Binding-site contacts:
Ligand atom N19 contacts residue ASP186 of chain 1.A at 3.4 Å (salt-bridge).
Ligand atom S13 contacts residue ALA222 of chain 1.A at 3.4 Å.
Ligand atom O17 contacts residue ASP186 of chain 1.A at 2.6 Å (salt-bridge).
Ligand atom O17 contacts residue SER221 of chain 1.A at 3.4 Å.
Ligand atom S13 contacts residue GLN267 of chain 1.A at 3.7 Å.
Ligand atom O23 contacts residue ARG226 of chain 1.A at 2.8 Å (salt-bridge).
Ligand atom C16 contacts residue TYR51 of chain 1.A at 3.2 Å (hydrophobic).
Ligand atom O22 contacts residue ARG226 of chain 1.A at 2.9 Å (salt-bridge).
Ligand atom C14 contacts residue ALA222 of chain 1.A at 3.3 Å (hydrophobic).
Ligand atom O22 contacts residue CYS220 of chain 1.A at 3.4 Å (h-bond).
Ligand atom C21 contacts residue ARG226 of chain 1.A at 3.5 Å.
Ligand atom C16 contacts residue ASP186 of chain 1.A at 3.5 Å.
Ligand atom O18 contacts residue LYS125 of chain 1.A at 2.9 Å (salt-bridge).
Ligand atom O23 contacts residue ASP186 of chain 1.A at 3.3 Å (salt-bridge).
Ligand atom O23 contacts residue CYS220 of chain 1.A at 3.3 Å.
Ligand atom O23 contacts residue SER221 of chain 1.A at 2.8 Å (h-bond).
Ligand atom C21 contacts residue ASP186 of chain 1.A at 3.3 Å.
Ligand atom O22 contacts residue ASP186 of chain 1.A at 3.7 Å.
Ligand atom C6 contacts residue ASP53 of chain 1.A at 3.4 Å.
Ligand atom O18 contacts residue PHE187 of chain 1.A at 3.5 Å.
Ligand atom O24 contacts residue GLN267 of chain 1.A at 3.8 Å.
Ligand atom C16 contacts residue LYS125 of chain 1.A at 3.6 Å.
Ligand atom O24 contacts residue ALA222 of chain 1.A at 3.8 Å.
Ligand atom O17 contacts residue TYR51 of chain 1.A at 3.2 Å (h-bond).
Ligand atom O17 contacts residue LYS125 of chain 1.A at 3.2 Å.
Ligand atom C20 contacts residue GLY225 of chain 1.A at 3.8 Å.
Ligand atom C20 contacts residue ALA222 of chain 1.A at 3.7 Å (hydrophobic).
Ligand atom C2 contacts residue GLN267 of chain 1.A at 3.8 Å.
Ligand atom O18 contacts residue TYR51 of chain 1.A at 3.2 Å (h-bond).
Ligand atom N1 contacts residue ASP53 of chain 1.A at 2.6 Å (salt-bridge).
Ligand atom O23 contacts residue ALA222 of chain 1.A at 3.6 Å.
Ligand atom N19 contacts residue ALA222 of chain 1.A at 3.5 Å.
Ligand atom C2 contacts residue VAL54 of chain 1.A at 3.8 Å (hydrophobic).
Ligand atom C2 contacts residue ASP53 of chain 1.A at 3.2 Å.
Ligand atom C21 contacts residue CYS220 of chain 1.A at 3.3 Å (hydrophobic).
Ligand atom C20 contacts residue ASP186 of chain 1.A at 3.7 Å.
Ligand atom C16 contacts residue PHE187 of chain 1.A at 3.7 Å (hydrophobic).
Ligand atom O24 contacts residue GLY225 of chain 1.A at 2.8 Å (h-bond).
Ligand atom O22 contacts residue GLY225 of chain 1.A at 3.7 Å.
Ligand atom O24 contacts residue ILE224 of chain 1.A at 3.5 Å.

A protein and the small-molecule ligand that binds it are described below.
Small molecule (SMILES): O=C(O)C(=O)Nc1sc2c(c1C(=O)O)CCNC2

Sequence of chain 1.A:
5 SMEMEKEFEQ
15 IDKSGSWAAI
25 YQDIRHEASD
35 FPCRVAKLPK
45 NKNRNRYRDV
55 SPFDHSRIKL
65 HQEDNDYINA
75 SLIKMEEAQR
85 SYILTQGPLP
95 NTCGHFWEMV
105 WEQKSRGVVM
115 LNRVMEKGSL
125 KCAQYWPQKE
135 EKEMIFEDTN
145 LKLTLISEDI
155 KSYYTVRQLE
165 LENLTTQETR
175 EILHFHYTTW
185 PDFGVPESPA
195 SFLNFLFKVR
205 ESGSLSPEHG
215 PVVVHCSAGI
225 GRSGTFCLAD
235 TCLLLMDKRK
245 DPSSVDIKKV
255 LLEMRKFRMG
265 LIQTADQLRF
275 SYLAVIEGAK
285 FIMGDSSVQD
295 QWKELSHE